This small molecule binds to this protein.
Small molecule (SMILES): CC[C@H](C)[C@@H](C=O)NC(=O)[C@H](CO)NC(=O)[C@H](CCCCN)NC(=O)[C@@H](N)C(C)C

Binding-site contacts:
Ligand atom CG2 contacts residue PHE71 of chain 15.A at 4.0 Å (hydrophobic).
Ligand atom CD1 contacts residue THR349 of chain 15.A at 4.3 Å.

Sequence of chain 15.A:
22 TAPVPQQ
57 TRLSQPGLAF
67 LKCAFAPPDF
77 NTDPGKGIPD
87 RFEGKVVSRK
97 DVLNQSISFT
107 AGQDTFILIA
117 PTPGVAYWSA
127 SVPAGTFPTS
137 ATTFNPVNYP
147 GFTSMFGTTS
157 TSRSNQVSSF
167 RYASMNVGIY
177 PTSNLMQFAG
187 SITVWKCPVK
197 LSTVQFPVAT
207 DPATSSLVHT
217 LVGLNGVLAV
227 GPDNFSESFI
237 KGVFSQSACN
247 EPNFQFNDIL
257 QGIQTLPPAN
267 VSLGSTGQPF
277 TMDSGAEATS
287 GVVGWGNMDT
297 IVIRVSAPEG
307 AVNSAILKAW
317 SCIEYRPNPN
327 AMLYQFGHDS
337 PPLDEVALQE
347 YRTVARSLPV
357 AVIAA